Binding-site contacts:
Ligand atom C6 contacts residue GLY71 of chain 1.A at 4.3 Å.
Ligand atom C2 contacts residue ASN96 of chain 1.A at 2.5 Å.
Ligand atom C7 contacts residue ASN96 of chain 1.A at 3.4 Å.
Ligand atom C4 contacts residue ASN96 of chain 1.A at 4.2 Å.
Ligand atom C3 contacts residue ASN96 of chain 1.A at 3.8 Å.
Ligand atom C5 contacts residue GLY71 of chain 1.A at 4.0 Å.
Ligand atom O5 contacts residue ASN96 of chain 1.A at 2.3 Å (h-bond).
Ligand atom C1 contacts residue ASN96 of chain 1.A at 1.4 Å.
Ligand atom O5 contacts residue GLY71 of chain 1.A at 3.4 Å.
Ligand atom C6 contacts residue LEU52 of chain 1.A at 4.2 Å (hydrophobic).
Ligand atom O7 contacts residue ASN96 of chain 1.A at 3.5 Å (h-bond).
Ligand atom C8 contacts residue ASN96 of chain 1.A at 3.5 Å.
Ligand atom N2 contacts residue ASN96 of chain 1.A at 2.9 Å (h-bond).
Ligand atom C1 contacts residue GLY71 of chain 1.A at 3.6 Å.
Ligand atom C5 contacts residue LEU52 of chain 1.A at 4.4 Å (hydrophobic).
Ligand atom C5 contacts residue ASN96 of chain 1.A at 3.6 Å.

A small-molecule ligand and the protein it binds are described below.
Small molecule (SMILES): CC(=O)N[C@@H]1[C@@H](O)[C@H](O)[C@@H](CO)O[C@H]1O

Sequence of chain 1.A:
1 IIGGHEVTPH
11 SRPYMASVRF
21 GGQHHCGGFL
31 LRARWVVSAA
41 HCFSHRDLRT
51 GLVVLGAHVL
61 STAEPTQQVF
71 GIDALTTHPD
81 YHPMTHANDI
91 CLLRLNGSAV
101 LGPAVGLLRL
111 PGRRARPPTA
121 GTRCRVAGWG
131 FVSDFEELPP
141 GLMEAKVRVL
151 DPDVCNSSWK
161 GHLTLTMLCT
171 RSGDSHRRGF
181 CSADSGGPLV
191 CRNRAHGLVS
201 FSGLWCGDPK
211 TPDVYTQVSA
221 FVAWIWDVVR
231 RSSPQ